Binding-site contacts:
Ligand atom C1 contacts residue THR156 of chain 32.E at 3.6 Å.
Ligand atom O7 contacts residue THR156 of chain 32.E at 4.5 Å.
Ligand atom C8 contacts residue THR156 of chain 32.E at 3.7 Å.
Ligand atom C2 contacts residue ASN154 of chain 32.E at 4.1 Å.
Ligand atom C2 contacts residue THR156 of chain 32.E at 3.9 Å.
Ligand atom C3 contacts residue THR156 of chain 32.E at 4.4 Å.
Ligand atom N2 contacts residue ASN154 of chain 32.E at 4.0 Å.
Ligand atom N2 contacts residue THR156 of chain 32.E at 3.2 Å.
Ligand atom C1 contacts residue ASN154 of chain 32.E at 3.1 Å.
Ligand atom C7 contacts residue THR156 of chain 32.E at 3.6 Å.
Ligand atom O6 contacts residue MET151 of chain 32.E at 3.5 Å.
Ligand atom O5 contacts residue MET151 of chain 32.E at 4.2 Å.
Ligand atom O7 contacts residue ASN154 of chain 32.E at 3.2 Å (h-bond).
Ligand atom C8 contacts residue ASN154 of chain 32.E at 4.5 Å.
Ligand atom O5 contacts residue ASN154 of chain 32.E at 3.8 Å.
Ligand atom C7 contacts residue ASN154 of chain 32.E at 3.7 Å.

Sequence of chain 32.E:
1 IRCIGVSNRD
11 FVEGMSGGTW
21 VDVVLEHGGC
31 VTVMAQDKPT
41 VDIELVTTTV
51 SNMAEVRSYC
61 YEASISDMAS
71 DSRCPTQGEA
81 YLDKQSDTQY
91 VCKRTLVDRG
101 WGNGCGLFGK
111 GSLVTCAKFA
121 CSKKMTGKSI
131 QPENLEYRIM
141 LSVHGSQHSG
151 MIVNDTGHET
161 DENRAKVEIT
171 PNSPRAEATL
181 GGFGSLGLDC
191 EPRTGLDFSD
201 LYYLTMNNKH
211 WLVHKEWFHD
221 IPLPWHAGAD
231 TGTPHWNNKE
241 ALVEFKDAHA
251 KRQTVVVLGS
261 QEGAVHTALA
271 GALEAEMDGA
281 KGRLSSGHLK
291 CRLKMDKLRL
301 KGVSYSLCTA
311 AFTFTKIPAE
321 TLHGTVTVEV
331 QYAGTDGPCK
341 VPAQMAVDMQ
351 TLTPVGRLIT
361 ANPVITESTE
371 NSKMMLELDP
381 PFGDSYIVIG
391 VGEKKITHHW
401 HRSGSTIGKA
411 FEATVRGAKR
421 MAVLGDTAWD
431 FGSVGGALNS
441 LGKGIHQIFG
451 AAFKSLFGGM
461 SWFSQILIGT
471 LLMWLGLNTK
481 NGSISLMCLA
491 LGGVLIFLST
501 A

The protein below binds the small molecule below.
Small molecule (SMILES): CC(=O)N[C@H]1[C@H](O[C@H]2[C@H](O)[C@@H](NC(C)=O)CO[C@@H]2CO)O[C@H](CO)[C@@H](O)[C@@H]1O